The small molecule below binds the protein below.
Small molecule (SMILES): CCOC(=O)c1ccc(OCCCCC2CCN(c3ccc(C)nn3)CC2)cc1

Binding-site contacts:
Ligand atom C1 contacts residue ILE181 of chain 41.B at 3.4 Å (hydrophobic).
Ligand atom C27 contacts residue THR109 of chain 41.B at 3.5 Å.
Ligand atom N6 contacts residue VAL194 of chain 41.B at 3.7 Å.
Ligand atom C23 contacts residue PHE236 of chain 41.B at 3.5 Å (hydrophobic).
Ligand atom C26 contacts residue THR109 of chain 41.B at 3.7 Å.
Ligand atom C21 contacts residue PHE236 of chain 41.B at 3.4 Å (hydrophobic).
Ligand atom C11 contacts residue VAL194 of chain 41.B at 3.7 Å (hydrophobic).
Ligand atom O25 contacts residue TYR110 of chain 41.B at 3.0 Å.
Ligand atom C4 contacts residue TYR157 of chain 41.B at 3.4 Å (hydrophobic).
Ligand atom C22 contacts residue TYR203 of chain 41.B at 3.5 Å (hydrophobic).
Ligand atom O24 contacts residue PHE236 of chain 41.B at 3.7 Å.
Ligand atom C20 contacts residue PHE236 of chain 41.B at 3.2 Å (hydrophobic).
Ligand atom C3 contacts residue PRO179 of chain 41.B at 3.7 Å (hydrophobic).
Ligand atom C3 contacts residue TYR157 of chain 41.B at 3.5 Å (hydrophobic).
Ligand atom C4 contacts residue ALA24 of chain 41.D at 3.8 Å (hydrophobic).
Ligand atom C10 contacts residue VAL194 of chain 41.B at 3.7 Å (hydrophobic).
Ligand atom C3 contacts residue ALA24 of chain 41.D at 3.7 Å (hydrophobic).
Ligand atom O24 contacts residue TYR110 of chain 41.B at 3.9 Å.
Ligand atom C8 contacts residue ILE108 of chain 41.B at 3.8 Å (hydrophobic).
Ligand atom C22 contacts residue PHE236 of chain 41.B at 3.9 Å (hydrophobic).
Ligand atom N4 contacts residue ILE192 of chain 41.B at 3.6 Å.
Ligand atom C23 contacts residue TYR110 of chain 41.B at 3.3 Å (hydrophobic).
Ligand atom C14 contacts residue PHE236 of chain 41.B at 3.9 Å (hydrophobic).
Ligand atom C14 contacts residue VAL197 of chain 41.B at 3.6 Å (hydrophobic).
Ligand atom C11 contacts residue TYR157 of chain 41.B at 3.6 Å (hydrophobic).
Ligand atom N4 contacts residue LEU239 of chain 41.B at 3.8 Å.
Ligand atom C9 contacts residue TYR157 of chain 41.B at 3.8 Å (hydrophobic).
Ligand atom C7 contacts residue PHE132 of chain 41.B at 3.6 Å (hydrophobic).
Ligand atom C10 contacts residue TYR157 of chain 41.B at 3.6 Å (hydrophobic).
Ligand atom C19 contacts residue TYR110 of chain 41.B at 3.7 Å (hydrophobic).
Ligand atom C13 contacts residue VAL197 of chain 41.B at 3.6 Å (hydrophobic).
Ligand atom C20 contacts residue TYR110 of chain 41.B at 3.5 Å (hydrophobic).
Ligand atom C9 contacts residue ILE108 of chain 41.B at 3.5 Å (hydrophobic).
Ligand atom N3 contacts residue ILE192 of chain 41.B at 3.8 Å.
Ligand atom C12 contacts residue PHE236 of chain 41.B at 3.8 Å (hydrophobic).
Ligand atom C19 contacts residue PHE236 of chain 41.B at 3.5 Å (hydrophobic).
Ligand atom C1 contacts residue ILE155 of chain 41.B at 3.7 Å (hydrophobic).
Ligand atom C8 contacts residue PHE132 of chain 41.B at 3.4 Å (hydrophobic).
Ligand atom C21 contacts residue TYR203 of chain 41.B at 3.8 Å (hydrophobic).
Ligand atom C1 contacts residue PRO179 of chain 41.B at 3.9 Å (hydrophobic).

Sequence of chain 42.D:
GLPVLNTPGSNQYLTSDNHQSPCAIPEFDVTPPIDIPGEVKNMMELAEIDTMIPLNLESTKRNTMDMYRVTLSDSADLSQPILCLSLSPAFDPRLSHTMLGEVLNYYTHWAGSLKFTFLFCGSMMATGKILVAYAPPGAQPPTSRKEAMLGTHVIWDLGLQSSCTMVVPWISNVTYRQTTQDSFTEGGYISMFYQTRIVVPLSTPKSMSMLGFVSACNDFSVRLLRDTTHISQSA

Sequence of chain 41.D:
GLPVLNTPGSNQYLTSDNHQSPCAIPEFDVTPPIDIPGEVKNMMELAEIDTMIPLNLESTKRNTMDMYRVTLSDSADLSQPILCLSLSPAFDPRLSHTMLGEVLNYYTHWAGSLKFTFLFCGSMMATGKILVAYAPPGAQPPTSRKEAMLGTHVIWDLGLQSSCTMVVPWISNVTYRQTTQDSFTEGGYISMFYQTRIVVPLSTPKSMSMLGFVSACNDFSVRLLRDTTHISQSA

Sequence of chain 41.B:
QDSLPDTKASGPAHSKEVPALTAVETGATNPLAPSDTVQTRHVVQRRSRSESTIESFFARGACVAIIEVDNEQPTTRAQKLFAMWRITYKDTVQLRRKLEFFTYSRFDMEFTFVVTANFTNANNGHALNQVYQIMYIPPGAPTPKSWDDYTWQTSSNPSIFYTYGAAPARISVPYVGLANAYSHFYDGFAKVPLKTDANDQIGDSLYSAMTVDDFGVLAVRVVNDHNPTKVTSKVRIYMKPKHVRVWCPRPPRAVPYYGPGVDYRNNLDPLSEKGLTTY